Sequence of chain 1.A:
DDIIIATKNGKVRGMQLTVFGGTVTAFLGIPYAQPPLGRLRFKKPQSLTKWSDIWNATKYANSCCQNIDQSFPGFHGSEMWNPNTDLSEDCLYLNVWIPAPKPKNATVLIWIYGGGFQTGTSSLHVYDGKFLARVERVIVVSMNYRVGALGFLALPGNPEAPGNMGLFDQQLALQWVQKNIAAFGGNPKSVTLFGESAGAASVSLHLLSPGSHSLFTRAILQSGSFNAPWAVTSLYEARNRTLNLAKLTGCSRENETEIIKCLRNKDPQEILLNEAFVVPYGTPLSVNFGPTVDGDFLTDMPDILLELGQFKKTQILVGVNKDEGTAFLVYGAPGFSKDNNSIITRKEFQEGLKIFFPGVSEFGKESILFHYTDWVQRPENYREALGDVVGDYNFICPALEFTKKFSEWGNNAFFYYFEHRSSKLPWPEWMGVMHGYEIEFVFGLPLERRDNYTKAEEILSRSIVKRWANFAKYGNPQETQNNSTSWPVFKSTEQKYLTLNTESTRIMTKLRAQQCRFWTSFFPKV

This protein binds this small molecule.
Small molecule (SMILES): CC(=O)N[C@H]1[C@H](O[C@H]2[C@H](O)[C@@H](NC(C)=O)CO[C@@H]2CO[C@@H]2O[C@@H](C)[C@@H](O)[C@@H](O)[C@@H]2O)O[C@H](CO)[C@@H](O)[C@@H]1O

Binding-site contacts:
Ligand atom C5 contacts residue SER338 of chain 1.A at 4.5 Å.
Ligand atom O5 contacts residue GLY336 of chain 1.A at 4.5 Å.
Ligand atom O7 contacts residue PRO335 of chain 1.A at 4.4 Å.
Ligand atom O7 contacts residue ASN341 of chain 1.A at 2.5 Å (h-bond).
Ligand atom C6 contacts residue ASP340 of chain 1.A at 4.1 Å.
Ligand atom N2 contacts residue GLY336 of chain 1.A at 4.3 Å.
Ligand atom C6 contacts residue SER338 of chain 1.A at 4.3 Å.
Ligand atom C6 contacts residue ASN341 of chain 1.A at 4.5 Å.
Ligand atom C4 contacts residue ASN341 of chain 1.A at 4.2 Å.
Ligand atom C3 contacts residue GLY336 of chain 1.A at 4.4 Å.
Ligand atom C7 contacts residue ASN341 of chain 1.A at 3.0 Å.
Ligand atom C2 contacts residue GLY336 of chain 1.A at 4.4 Å.
Ligand atom C1 contacts residue ASN341 of chain 1.A at 1.4 Å.
Ligand atom C3 contacts residue ASN341 of chain 1.A at 3.7 Å.
Ligand atom C6 contacts residue SER338 of chain 1.A at 3.7 Å.
Ligand atom C5 contacts residue ASN341 of chain 1.A at 4.4 Å.
Ligand atom C5 contacts residue ASN341 of chain 1.A at 3.6 Å.
Ligand atom O5 contacts residue SER338 of chain 1.A at 3.8 Å.
Ligand atom C1 contacts residue SER338 of chain 1.A at 4.3 Å.
Ligand atom C2 contacts residue ASN341 of chain 1.A at 2.4 Å.
Ligand atom N2 contacts residue ASN341 of chain 1.A at 2.9 Å (h-bond).
Ligand atom O7 contacts residue GLY336 of chain 1.A at 4.0 Å.
Ligand atom C5 contacts residue SER338 of chain 1.A at 4.0 Å.
Ligand atom O5 contacts residue SER338 of chain 1.A at 3.6 Å.
Ligand atom C1 contacts residue GLY336 of chain 1.A at 3.8 Å.
Ligand atom C5 contacts residue GLY336 of chain 1.A at 4.4 Å.
Ligand atom O5 contacts residue ASN341 of chain 1.A at 2.3 Å (h-bond).